Binding-site contacts:
Ligand atom CAS contacts residue TYR87 of chain 2.A at 3.7 Å (hydrophobic).
Ligand atom CBA contacts residue PRO30 of chain 2.A at 4.2 Å (hydrophobic).
Ligand atom CAP contacts residue VAL35 of chain 2.A at 4.1 Å (hydrophobic).
Ligand atom CBA contacts residue TRP29 of chain 2.A at 3.8 Å (hydrophobic).
Ligand atom CAX contacts residue VAL94 of chain 2.A at 4.2 Å (hydrophobic).
Ligand atom CAR contacts residue PHE31 of chain 2.A at 3.6 Å (hydrophobic).
Ligand atom CBD contacts residue ALA42 of chain 2.A at 4.1 Å (hydrophobic).
Ligand atom NAO contacts residue CYS84 of chain 2.A at 4.2 Å.
Ligand atom CAM contacts residue TRP29 of chain 2.A at 4.0 Å (hydrophobic).
Ligand atom CBD contacts residue TYR87 of chain 2.A at 3.3 Å (hydrophobic).
Ligand atom CAJ contacts residue ASN88 of chain 2.A at 4.1 Å.
Ligand atom OAL contacts residue TRP29 of chain 2.A at 3.4 Å.
Ligand atom CAF contacts residue PRO30 of chain 2.A at 3.4 Å (hydrophobic).
Ligand atom CBA contacts residue VAL94 of chain 2.A at 4.1 Å (hydrophobic).
Ligand atom OAU contacts residue TYR87 of chain 2.A at 3.4 Å.
Ligand atom CAS contacts residue ASN88 of chain 2.A at 3.6 Å.
Ligand atom CAQ contacts residue VAL94 of chain 2.A at 3.9 Å (hydrophobic).
Ligand atom NAK contacts residue VAL94 of chain 2.A at 4.1 Å.
Ligand atom CAT contacts residue TYR87 of chain 2.A at 4.0 Å (hydrophobic).
Ligand atom CAR contacts residue PRO30 of chain 2.A at 3.6 Å (hydrophobic).
Ligand atom CAW contacts residue LEU40 of chain 2.A at 4.1 Å (hydrophobic).
Ligand atom OAV contacts residue LEU40 of chain 2.A at 4.1 Å.
Ligand atom NAN contacts residue ASN88 of chain 2.A at 3.1 Å (h-bond).
Ligand atom CAG contacts residue VAL94 of chain 2.A at 4.0 Å (hydrophobic).
Ligand atom CAR contacts residue VAL35 of chain 2.A at 4.2 Å (hydrophobic).
Ligand atom NAO contacts residue ASN88 of chain 2.A at 3.5 Å (h-bond).
Ligand atom CBB contacts residue VAL94 of chain 2.A at 3.6 Å (hydrophobic).
Ligand atom CBB contacts residue TRP29 of chain 2.A at 4.0 Å (hydrophobic).
Ligand atom CAF contacts residue VAL35 of chain 2.A at 4.1 Å (hydrophobic).
Ligand atom CAP contacts residue VAL94 of chain 2.A at 4.0 Å (hydrophobic).
Ligand atom CL1 contacts residue ASP93 of chain 2.A at 4.0 Å.
Ligand atom CAA contacts residue PRO30 of chain 2.A at 3.5 Å (hydrophobic).
Ligand atom CAW contacts residue ALA42 of chain 2.A at 3.8 Å (hydrophobic).
Ligand atom OAU contacts residue ALA42 of chain 2.A at 4.1 Å.
Ligand atom CBA contacts residue MET97 of chain 2.A at 4.2 Å (hydrophobic).
Ligand atom CBB contacts residue PRO30 of chain 2.A at 4.0 Å (hydrophobic).
Ligand atom CAI contacts residue LEU40 of chain 2.A at 4.1 Å (hydrophobic).
Ligand atom CBD contacts residue TYR45 of chain 2.A at 3.8 Å (hydrophobic).
Ligand atom CAB contacts residue TRP29 of chain 2.A at 4.0 Å (hydrophobic).
Ligand atom CAW contacts residue TYR87 of chain 2.A at 4.1 Å (hydrophobic).

Sequence of chain 2.A:
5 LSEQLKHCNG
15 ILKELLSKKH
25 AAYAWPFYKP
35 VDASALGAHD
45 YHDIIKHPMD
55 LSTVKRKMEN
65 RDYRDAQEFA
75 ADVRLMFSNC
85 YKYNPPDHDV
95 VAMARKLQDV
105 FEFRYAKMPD

This small molecule binds to this protein.
Small molecule (SMILES): COC(=O)[C@H](C)[C@@H]1N=C(c2ccc(Cl)cc2)c2cc(OC)ccc2-n2c(C)nnc21